Binding-site contacts:
Ligand atom C7 contacts residue ASN196 of chain 1.C at 3.2 Å.
Ligand atom O6 contacts residue ASN195 of chain 1.C at 2.7 Å (h-bond).
Ligand atom C1 contacts residue ASN195 of chain 1.C at 3.8 Å.
Ligand atom C1 contacts residue ASN196 of chain 1.C at 1.4 Å.
Ligand atom C6 contacts residue ASN195 of chain 1.C at 3.2 Å.
Ligand atom C8 contacts residue ASN196 of chain 1.C at 4.3 Å.
Ligand atom O7 contacts residue ASN196 of chain 1.C at 3.0 Å.
Ligand atom C4 contacts residue ASN196 of chain 1.C at 4.2 Å.
Ligand atom N2 contacts residue ASN196 of chain 1.C at 2.9 Å (h-bond).
Ligand atom O6 contacts residue ASN196 of chain 1.C at 4.2 Å.
Ligand atom O5 contacts residue ASN196 of chain 1.C at 2.4 Å (h-bond).
Ligand atom C5 contacts residue ASN196 of chain 1.C at 3.7 Å.
Ligand atom C3 contacts residue ASN196 of chain 1.C at 3.8 Å.
Ligand atom O5 contacts residue ASN195 of chain 1.C at 2.8 Å (h-bond).
Ligand atom C2 contacts residue ASN196 of chain 1.C at 2.5 Å.
Ligand atom C5 contacts residue ASN195 of chain 1.C at 3.6 Å.

Sequence of chain 1.C:
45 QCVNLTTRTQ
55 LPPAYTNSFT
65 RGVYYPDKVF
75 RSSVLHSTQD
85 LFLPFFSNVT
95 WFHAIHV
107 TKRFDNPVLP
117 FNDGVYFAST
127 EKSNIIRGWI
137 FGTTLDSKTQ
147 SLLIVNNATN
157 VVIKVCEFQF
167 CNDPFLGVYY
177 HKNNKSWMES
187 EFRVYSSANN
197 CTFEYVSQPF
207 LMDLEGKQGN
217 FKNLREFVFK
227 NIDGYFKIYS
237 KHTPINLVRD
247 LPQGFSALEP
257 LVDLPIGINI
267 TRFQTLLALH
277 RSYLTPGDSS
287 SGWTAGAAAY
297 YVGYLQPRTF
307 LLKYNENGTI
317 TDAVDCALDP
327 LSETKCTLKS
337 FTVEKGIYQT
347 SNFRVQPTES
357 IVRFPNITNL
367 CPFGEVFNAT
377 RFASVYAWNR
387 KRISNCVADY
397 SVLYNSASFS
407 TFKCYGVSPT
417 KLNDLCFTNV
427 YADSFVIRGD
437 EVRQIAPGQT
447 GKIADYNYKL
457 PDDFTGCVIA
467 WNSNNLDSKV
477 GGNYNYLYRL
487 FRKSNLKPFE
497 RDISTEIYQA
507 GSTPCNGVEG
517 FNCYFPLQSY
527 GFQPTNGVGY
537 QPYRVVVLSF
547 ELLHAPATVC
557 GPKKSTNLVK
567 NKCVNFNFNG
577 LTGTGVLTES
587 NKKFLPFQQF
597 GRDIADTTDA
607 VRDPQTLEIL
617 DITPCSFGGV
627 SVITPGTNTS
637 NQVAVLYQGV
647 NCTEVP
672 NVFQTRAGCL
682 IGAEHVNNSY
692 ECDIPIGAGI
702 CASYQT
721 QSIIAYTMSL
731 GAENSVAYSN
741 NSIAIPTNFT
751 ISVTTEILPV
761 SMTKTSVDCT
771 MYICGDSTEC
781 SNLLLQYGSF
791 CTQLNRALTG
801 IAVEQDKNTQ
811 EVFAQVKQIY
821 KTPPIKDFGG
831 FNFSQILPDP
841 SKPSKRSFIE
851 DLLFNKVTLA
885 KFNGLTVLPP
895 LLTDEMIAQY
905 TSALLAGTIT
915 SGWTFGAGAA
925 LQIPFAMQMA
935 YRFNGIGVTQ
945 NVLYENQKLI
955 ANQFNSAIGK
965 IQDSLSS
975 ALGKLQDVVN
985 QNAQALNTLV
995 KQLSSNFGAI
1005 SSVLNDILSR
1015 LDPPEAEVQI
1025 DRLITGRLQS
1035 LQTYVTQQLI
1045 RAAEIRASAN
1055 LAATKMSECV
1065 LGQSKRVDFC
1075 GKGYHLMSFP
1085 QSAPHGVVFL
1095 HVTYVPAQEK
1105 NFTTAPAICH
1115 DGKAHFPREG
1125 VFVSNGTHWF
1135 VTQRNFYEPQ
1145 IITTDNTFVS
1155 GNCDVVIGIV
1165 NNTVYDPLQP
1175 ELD

This small molecule binds to this protein.
Small molecule (SMILES): CC(=O)N[C@@H]1[C@@H](O)[C@H](O)[C@@H](CO)O[C@H]1O